A protein and the small-molecule ligand that binds it are described below.
Small molecule (SMILES): CC(=O)N[C@@H]1[C@@H](O)[C@H](O)[C@@H](CO)O[C@H]1O

Sequence of chain 35.A:
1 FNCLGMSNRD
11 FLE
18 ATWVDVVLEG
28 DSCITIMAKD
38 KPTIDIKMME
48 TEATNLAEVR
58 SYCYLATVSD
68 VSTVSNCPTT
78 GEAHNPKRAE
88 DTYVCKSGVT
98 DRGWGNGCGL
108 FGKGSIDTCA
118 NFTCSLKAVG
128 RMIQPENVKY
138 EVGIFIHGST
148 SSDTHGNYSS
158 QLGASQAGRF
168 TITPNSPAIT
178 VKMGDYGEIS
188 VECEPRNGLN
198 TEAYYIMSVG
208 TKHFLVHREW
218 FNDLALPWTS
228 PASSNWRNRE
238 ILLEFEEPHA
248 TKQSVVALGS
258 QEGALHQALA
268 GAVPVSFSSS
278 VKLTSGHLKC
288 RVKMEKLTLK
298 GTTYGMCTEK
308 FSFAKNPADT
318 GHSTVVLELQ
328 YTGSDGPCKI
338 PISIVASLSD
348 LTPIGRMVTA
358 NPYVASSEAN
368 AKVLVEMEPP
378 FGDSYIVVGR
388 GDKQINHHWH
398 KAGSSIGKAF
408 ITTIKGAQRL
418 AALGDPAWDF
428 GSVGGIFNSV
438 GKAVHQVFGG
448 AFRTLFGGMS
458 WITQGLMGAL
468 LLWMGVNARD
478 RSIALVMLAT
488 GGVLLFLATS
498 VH

Binding-site contacts:
Ligand atom C5 contacts residue PHE119 of chain 48.E at 4.4 Å (hydrophobic).
Ligand atom C8 contacts residue ASN118 of chain 48.E at 4.4 Å.
Ligand atom O7 contacts residue ASN118 of chain 48.E at 3.0 Å (h-bond).
Ligand atom O5 contacts residue SER66 of chain 48.E at 4.4 Å.
Ligand atom N2 contacts residue ASN118 of chain 48.E at 2.9 Å (h-bond).
Ligand atom C6 contacts residue THR89 of chain 48.E at 4.2 Å.
Ligand atom C5 contacts residue THR89 of chain 48.E at 4.2 Å.
Ligand atom C7 contacts residue ASP67 of chain 48.E at 3.9 Å.
Ligand atom C1 contacts residue SER66 of chain 48.E at 4.5 Å.
Ligand atom C6 contacts residue PHE119 of chain 48.E at 3.8 Å (hydrophobic).
Ligand atom C6 contacts residue THR120 of chain 48.E at 3.4 Å.
Ligand atom C1 contacts residue ASN118 of chain 48.E at 1.4 Å.
Ligand atom N2 contacts residue TYR90 of chain 48.E at 4.4 Å.
Ligand atom O5 contacts residue THR120 of chain 48.E at 3.4 Å (h-bond).
Ligand atom C4 contacts residue ASN118 of chain 48.E at 4.2 Å.
Ligand atom C7 contacts residue TYR90 of chain 48.E at 4.1 Å (hydrophobic).
Ligand atom C5 contacts residue THR120 of chain 48.E at 4.0 Å.
Ligand atom C2 contacts residue ASN118 of chain 48.E at 2.5 Å.
Ligand atom O5 contacts residue PHE119 of chain 48.E at 3.8 Å.
Ligand atom C8 contacts residue ASP67 of chain 48.E at 4.0 Å.
Ligand atom C1 contacts residue THR89 of chain 48.E at 4.4 Å.
Ligand atom C7 contacts residue ASN118 of chain 48.E at 3.1 Å.
Ligand atom O5 contacts residue THR89 of chain 48.E at 4.3 Å.
Ligand atom C5 contacts residue ASN118 of chain 48.E at 3.6 Å.
Ligand atom O5 contacts residue ASN118 of chain 48.E at 2.3 Å (h-bond).
Ligand atom O6 contacts residue THR120 of chain 48.E at 2.5 Å (h-bond).
Ligand atom O7 contacts residue SER66 of chain 48.E at 3.5 Å.
Ligand atom O6 contacts residue PHE119 of chain 48.E at 4.0 Å.
Ligand atom C3 contacts residue ASN118 of chain 48.E at 3.8 Å.
Ligand atom O7 contacts residue ASP67 of chain 48.E at 3.5 Å (salt-bridge).
Ligand atom C8 contacts residue TYR90 of chain 48.E at 3.8 Å (hydrophobic).
Ligand atom O4 contacts residue THR300 of chain 35.A at 4.5 Å.

Sequence of chain 48.E:
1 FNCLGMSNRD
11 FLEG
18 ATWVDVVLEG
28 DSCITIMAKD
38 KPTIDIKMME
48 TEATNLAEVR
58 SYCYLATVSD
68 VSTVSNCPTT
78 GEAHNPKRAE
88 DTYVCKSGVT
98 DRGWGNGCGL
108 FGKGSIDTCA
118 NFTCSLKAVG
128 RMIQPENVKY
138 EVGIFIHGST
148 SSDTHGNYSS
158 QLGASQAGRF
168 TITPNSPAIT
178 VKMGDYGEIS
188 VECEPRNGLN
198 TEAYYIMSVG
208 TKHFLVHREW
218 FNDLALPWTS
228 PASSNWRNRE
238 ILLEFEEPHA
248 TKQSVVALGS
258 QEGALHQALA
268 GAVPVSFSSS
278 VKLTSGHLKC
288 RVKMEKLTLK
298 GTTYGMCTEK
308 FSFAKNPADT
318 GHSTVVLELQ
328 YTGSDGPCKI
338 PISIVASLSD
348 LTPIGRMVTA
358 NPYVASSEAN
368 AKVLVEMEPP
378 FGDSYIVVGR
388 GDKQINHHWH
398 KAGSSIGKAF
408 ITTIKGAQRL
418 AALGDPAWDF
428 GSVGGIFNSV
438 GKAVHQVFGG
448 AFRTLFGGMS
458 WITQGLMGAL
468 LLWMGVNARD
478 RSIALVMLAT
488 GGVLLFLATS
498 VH